A small-molecule ligand and the protein it binds are described below.
Small molecule (SMILES): CC(=O)N[C@@H]1[C@@H](O)[C@H](O)[C@@H](CO)O[C@H]1O

Sequence of chain 1.A:
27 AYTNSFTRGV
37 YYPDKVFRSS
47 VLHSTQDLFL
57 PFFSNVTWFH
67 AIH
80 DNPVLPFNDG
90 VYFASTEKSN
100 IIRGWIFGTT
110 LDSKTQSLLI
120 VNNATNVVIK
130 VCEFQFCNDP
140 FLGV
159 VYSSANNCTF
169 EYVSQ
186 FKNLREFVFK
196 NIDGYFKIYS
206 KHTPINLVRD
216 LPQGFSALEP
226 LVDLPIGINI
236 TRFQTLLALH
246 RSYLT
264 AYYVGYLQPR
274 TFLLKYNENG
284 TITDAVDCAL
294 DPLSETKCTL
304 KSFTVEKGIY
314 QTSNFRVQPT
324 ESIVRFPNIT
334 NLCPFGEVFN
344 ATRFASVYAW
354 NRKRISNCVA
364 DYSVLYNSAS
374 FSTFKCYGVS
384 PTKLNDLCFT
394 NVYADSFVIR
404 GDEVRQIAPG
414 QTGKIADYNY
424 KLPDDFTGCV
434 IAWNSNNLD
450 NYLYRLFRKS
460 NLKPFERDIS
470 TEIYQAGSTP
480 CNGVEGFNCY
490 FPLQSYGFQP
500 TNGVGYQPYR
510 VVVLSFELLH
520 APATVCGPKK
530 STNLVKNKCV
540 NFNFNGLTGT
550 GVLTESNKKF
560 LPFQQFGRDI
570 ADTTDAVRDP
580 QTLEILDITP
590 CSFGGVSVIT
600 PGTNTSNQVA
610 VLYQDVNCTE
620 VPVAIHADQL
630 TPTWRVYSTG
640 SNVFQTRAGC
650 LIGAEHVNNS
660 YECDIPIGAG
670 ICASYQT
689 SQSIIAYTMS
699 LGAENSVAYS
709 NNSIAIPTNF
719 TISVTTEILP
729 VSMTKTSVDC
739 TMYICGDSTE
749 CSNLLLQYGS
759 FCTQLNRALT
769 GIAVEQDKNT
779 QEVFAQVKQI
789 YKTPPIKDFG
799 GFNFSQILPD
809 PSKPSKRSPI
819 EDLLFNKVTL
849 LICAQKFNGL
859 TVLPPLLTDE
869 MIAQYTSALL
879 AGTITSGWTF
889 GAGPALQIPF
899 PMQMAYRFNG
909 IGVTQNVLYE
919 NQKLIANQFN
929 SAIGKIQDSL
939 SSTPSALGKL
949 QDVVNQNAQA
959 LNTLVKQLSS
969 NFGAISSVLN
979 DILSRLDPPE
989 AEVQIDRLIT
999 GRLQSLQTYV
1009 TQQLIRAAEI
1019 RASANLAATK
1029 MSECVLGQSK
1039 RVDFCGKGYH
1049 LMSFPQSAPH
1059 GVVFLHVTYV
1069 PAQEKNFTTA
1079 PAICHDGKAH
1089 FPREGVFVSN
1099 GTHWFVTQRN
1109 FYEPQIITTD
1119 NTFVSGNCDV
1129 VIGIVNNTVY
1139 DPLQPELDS

Binding-site contacts:
Ligand atom O5 contacts residue ASN331 of chain 1.A at 2.4 Å (h-bond).
Ligand atom C5 contacts residue ASN331 of chain 1.A at 3.7 Å.
Ligand atom C4 contacts residue ASN331 of chain 1.A at 4.2 Å.
Ligand atom N2 contacts residue GLN580 of chain 1.A at 2.5 Å.
Ligand atom O6 contacts residue LYS529 of chain 1.A at 4.5 Å.
Ligand atom C7 contacts residue GLN580 of chain 1.A at 3.0 Å.
Ligand atom C2 contacts residue ASN331 of chain 1.A at 2.4 Å.
Ligand atom O7 contacts residue ASN331 of chain 1.A at 4.2 Å.
Ligand atom C8 contacts residue GLN580 of chain 1.A at 4.2 Å.
Ligand atom C1 contacts residue GLN580 of chain 1.A at 3.6 Å.
Ligand atom O3 contacts residue GLN580 of chain 1.A at 4.3 Å.
Ligand atom C3 contacts residue ASN331 of chain 1.A at 3.8 Å.
Ligand atom C3 contacts residue GLN580 of chain 1.A at 4.0 Å.
Ligand atom C7 contacts residue ASN331 of chain 1.A at 3.3 Å.
Ligand atom N2 contacts residue ASN331 of chain 1.A at 2.9 Å (h-bond).
Ligand atom C1 contacts residue ASN331 of chain 1.A at 1.4 Å.
Ligand atom C8 contacts residue ASN331 of chain 1.A at 3.3 Å.
Ligand atom C2 contacts residue GLN580 of chain 1.A at 3.6 Å.
Ligand atom O7 contacts residue GLN580 of chain 1.A at 2.8 Å.